Binding-site contacts:
Ligand atom C4 contacts residue TYR12 of chain 1.B at 4.0 Å (hydrophobic).
Ligand atom C2 contacts residue ASN45 of chain 1.B at 2.5 Å.
Ligand atom C1 contacts residue TYR12 of chain 1.B at 4.3 Å (hydrophobic).
Ligand atom O7 contacts residue ASN45 of chain 1.B at 3.4 Å (h-bond).
Ligand atom O5 contacts residue TYR12 of chain 1.B at 4.2 Å.
Ligand atom C5 contacts residue TYR12 of chain 1.B at 3.6 Å (hydrophobic).
Ligand atom N2 contacts residue ASN45 of chain 1.B at 2.9 Å (h-bond).
Ligand atom C6 contacts residue TYR12 of chain 1.B at 3.9 Å (hydrophobic).
Ligand atom C8 contacts residue ASN14 of chain 1.B at 3.4 Å.
Ligand atom C3 contacts residue TYR12 of chain 1.B at 3.9 Å (hydrophobic).
Ligand atom C5 contacts residue ASN45 of chain 1.B at 3.7 Å.
Ligand atom C8 contacts residue ASN45 of chain 1.B at 3.7 Å.
Ligand atom C7 contacts residue ASN45 of chain 1.B at 3.3 Å.
Ligand atom O4 contacts residue TYR12 of chain 1.B at 3.8 Å.
Ligand atom C4 contacts residue ASN45 of chain 1.B at 4.2 Å.
Ligand atom C1 contacts residue ASN45 of chain 1.B at 1.4 Å.
Ligand atom O6 contacts residue TYR12 of chain 1.B at 3.7 Å.
Ligand atom O5 contacts residue ASN45 of chain 1.B at 2.4 Å (h-bond).
Ligand atom C3 contacts residue ASN45 of chain 1.B at 3.8 Å.

A protein and the small-molecule ligand that binds it are described below.
Small molecule (SMILES): CC(=O)N[C@@H]1[C@@H](O)[C@H](O)[C@@H](CO)O[C@H]1O

Sequence of chain 1.B:
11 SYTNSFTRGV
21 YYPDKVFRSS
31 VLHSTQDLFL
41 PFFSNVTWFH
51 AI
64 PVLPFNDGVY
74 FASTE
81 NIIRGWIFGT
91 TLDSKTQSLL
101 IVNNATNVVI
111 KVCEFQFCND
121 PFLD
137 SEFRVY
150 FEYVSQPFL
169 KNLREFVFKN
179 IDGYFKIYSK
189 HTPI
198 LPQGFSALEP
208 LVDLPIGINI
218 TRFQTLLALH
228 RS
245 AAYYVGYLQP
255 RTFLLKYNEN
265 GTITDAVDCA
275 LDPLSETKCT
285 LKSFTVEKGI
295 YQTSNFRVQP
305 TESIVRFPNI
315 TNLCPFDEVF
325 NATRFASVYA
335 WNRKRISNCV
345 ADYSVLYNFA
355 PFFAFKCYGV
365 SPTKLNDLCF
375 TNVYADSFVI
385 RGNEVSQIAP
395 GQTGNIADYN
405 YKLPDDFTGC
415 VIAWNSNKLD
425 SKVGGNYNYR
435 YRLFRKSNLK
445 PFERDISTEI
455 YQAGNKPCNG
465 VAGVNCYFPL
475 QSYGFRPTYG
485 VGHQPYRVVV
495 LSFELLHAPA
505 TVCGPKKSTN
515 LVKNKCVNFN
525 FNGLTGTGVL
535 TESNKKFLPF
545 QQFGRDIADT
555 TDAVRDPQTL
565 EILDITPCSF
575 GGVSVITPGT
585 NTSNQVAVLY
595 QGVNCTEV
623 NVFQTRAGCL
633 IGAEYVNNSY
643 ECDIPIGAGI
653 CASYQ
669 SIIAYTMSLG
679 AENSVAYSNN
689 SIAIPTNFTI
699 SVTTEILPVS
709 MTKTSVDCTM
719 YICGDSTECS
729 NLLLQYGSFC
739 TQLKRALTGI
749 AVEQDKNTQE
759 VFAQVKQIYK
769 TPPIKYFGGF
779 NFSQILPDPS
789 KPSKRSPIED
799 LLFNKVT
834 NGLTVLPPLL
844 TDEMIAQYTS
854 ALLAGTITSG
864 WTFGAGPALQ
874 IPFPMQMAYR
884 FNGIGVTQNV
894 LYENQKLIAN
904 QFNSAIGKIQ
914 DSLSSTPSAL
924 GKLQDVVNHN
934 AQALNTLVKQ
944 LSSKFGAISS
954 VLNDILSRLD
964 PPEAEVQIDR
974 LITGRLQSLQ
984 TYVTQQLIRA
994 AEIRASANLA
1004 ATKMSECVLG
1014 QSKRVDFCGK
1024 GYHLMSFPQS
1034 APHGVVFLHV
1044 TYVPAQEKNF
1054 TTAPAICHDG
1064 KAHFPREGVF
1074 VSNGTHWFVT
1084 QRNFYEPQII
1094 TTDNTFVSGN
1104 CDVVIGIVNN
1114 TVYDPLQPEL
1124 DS